Sequence of chain 2.A:
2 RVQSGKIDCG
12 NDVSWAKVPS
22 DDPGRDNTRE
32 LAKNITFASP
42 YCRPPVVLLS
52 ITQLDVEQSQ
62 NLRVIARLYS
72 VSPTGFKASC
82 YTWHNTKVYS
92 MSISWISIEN

Binding-site contacts:
Ligand atom O2 contacts residue VAL19 of chain 1.A at 3.8 Å.
Ligand atom C2 contacts residue GLU31 of chain 1.A at 3.5 Å.
Ligand atom C2 contacts residue ASN35 of chain 1.A at 2.5 Å.
Ligand atom O5 contacts residue LYS78 of chain 1.A at 4.1 Å.
Ligand atom C6 contacts residue LYS78 of chain 1.A at 4.3 Å.
Ligand atom C4 contacts residue LYS78 of chain 1.A at 4.3 Å.
Ligand atom C2 contacts residue LYS7 of chain 2.A at 4.3 Å.
Ligand atom C1 contacts residue ASN35 of chain 1.A at 1.5 Å.
Ligand atom O5 contacts residue ALA17 of chain 1.A at 4.2 Å.
Ligand atom C3 contacts residue GLU31 of chain 1.A at 3.4 Å.
Ligand atom O3 contacts residue GLU31 of chain 1.A at 2.7 Å (salt-bridge).
Ligand atom C7 contacts residue LYS78 of chain 1.A at 4.2 Å.
Ligand atom O7 contacts residue LYS78 of chain 1.A at 3.0 Å (salt-bridge).
Ligand atom O4 contacts residue GLU31 of chain 1.A at 2.9 Å (salt-bridge).
Ligand atom O3 contacts residue ALA33 of chain 1.A at 4.3 Å.
Ligand atom C1 contacts residue VAL19 of chain 1.A at 3.4 Å (hydrophobic).
Ligand atom O3 contacts residue LYS7 of chain 2.A at 4.0 Å.
Ligand atom O5 contacts residue ASN35 of chain 1.A at 2.4 Å (h-bond).
Ligand atom C6 contacts residue ALA17 of chain 1.A at 4.2 Å (hydrophobic).
Ligand atom O2 contacts residue PRO20 of chain 1.A at 4.3 Å.
Ligand atom C7 contacts residue ASN35 of chain 1.A at 3.5 Å.
Ligand atom O4 contacts residue ALA33 of chain 1.A at 3.7 Å.
Ligand atom C4 contacts residue ALA33 of chain 1.A at 4.2 Å (hydrophobic).
Ligand atom C3 contacts residue LYS7 of chain 2.A at 3.6 Å.
Ligand atom C3 contacts residue ASN35 of chain 1.A at 3.9 Å.
Ligand atom C4 contacts residue GLU31 of chain 1.A at 3.7 Å.
Ligand atom O7 contacts residue ASN35 of chain 1.A at 3.7 Å.
Ligand atom N2 contacts residue ASN35 of chain 1.A at 2.9 Å (h-bond).
Ligand atom O2 contacts residue GLU31 of chain 1.A at 4.1 Å.
Ligand atom C2 contacts residue VAL19 of chain 1.A at 3.2 Å (hydrophobic).
Ligand atom C5 contacts residue ASN35 of chain 1.A at 3.7 Å.
Ligand atom C8 contacts residue ALA33 of chain 1.A at 3.3 Å (hydrophobic).
Ligand atom O3 contacts residue LYS78 of chain 1.A at 2.8 Å (salt-bridge).
Ligand atom C4 contacts residue ASN35 of chain 1.A at 4.3 Å.
Ligand atom O7 contacts residue ALA33 of chain 1.A at 4.2 Å.
Ligand atom C3 contacts residue LYS78 of chain 1.A at 3.6 Å.
Ligand atom O3 contacts residue LYS18 of chain 1.A at 3.9 Å.
Ligand atom O3 contacts residue PRO20 of chain 1.A at 3.8 Å.
Ligand atom O4 contacts residue VAL19 of chain 1.A at 3.9 Å.
Ligand atom O5 contacts residue VAL19 of chain 1.A at 3.8 Å.

Sequence of chain 1.A:
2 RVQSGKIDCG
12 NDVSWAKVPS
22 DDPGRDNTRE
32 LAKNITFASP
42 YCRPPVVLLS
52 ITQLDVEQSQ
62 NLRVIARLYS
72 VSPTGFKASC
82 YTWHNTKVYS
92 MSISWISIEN

A protein and the small-molecule ligand that binds it are described below.
Small molecule (SMILES): CC(=O)N[C@H]1[C@H](O[C@H]2[C@H](O[C@@H]3O[C@@H](C)[C@@H](O[C@@H]4O[C@H](CO)[C@H](O)[C@H](O)[C@H]4O[C@@H]4O[C@@H](C)[C@@H](O)[C@@H](O)[C@@H]4O)[C@@H](O)[C@@H]3O)[C@@H](NC(C)=O)CO[C@@H]2CO)O[C@H](CO)[C@@H](O[C@@H]2O[C@H](CO)[C@@H](O)[C@H](O)[C@@H]2O)[C@@H]1O